This small molecule binds to this protein.
Small molecule (SMILES): CC(=O)N[C@@H]1[C@@H](O)[C@H](O)[C@@H](CO)O[C@H]1O

Binding-site contacts:
Ligand atom C7 contacts residue ASN118 of chain 1.A at 3.6 Å.
Ligand atom C2 contacts residue ASN118 of chain 1.A at 2.5 Å.
Ligand atom O7 contacts residue HIS220 of chain 1.A at 3.3 Å.
Ligand atom C1 contacts residue THR120 of chain 1.A at 3.9 Å.
Ligand atom C7 contacts residue HIS220 of chain 1.A at 4.4 Å.
Ligand atom C3 contacts residue THR120 of chain 1.A at 4.4 Å.
Ligand atom O5 contacts residue THR120 of chain 1.A at 3.8 Å.
Ligand atom N2 contacts residue ASN118 of chain 1.A at 3.0 Å (h-bond).
Ligand atom C6 contacts residue THR120 of chain 1.A at 4.3 Å.
Ligand atom O5 contacts residue ASN118 of chain 1.A at 2.3 Å (h-bond).
Ligand atom C8 contacts residue ILE161 of chain 1.A at 4.0 Å (hydrophobic).
Ligand atom O6 contacts residue PRO122 of chain 1.A at 3.8 Å.
Ligand atom O7 contacts residue ILE156 of chain 1.A at 4.2 Å.
Ligand atom C5 contacts residue ASN118 of chain 1.A at 3.6 Å.
Ligand atom C8 contacts residue SER158 of chain 1.A at 3.6 Å.
Ligand atom O7 contacts residue ASN118 of chain 1.A at 3.5 Å (h-bond).
Ligand atom C5 contacts residue THR120 of chain 1.A at 3.7 Å.
Ligand atom C1 contacts residue ASN118 of chain 1.A at 1.4 Å.
Ligand atom C3 contacts residue ASN118 of chain 1.A at 3.8 Å.
Ligand atom C4 contacts residue ASN118 of chain 1.A at 4.2 Å.
Ligand atom O6 contacts residue GLY121 of chain 1.A at 4.3 Å.

Sequence of chain 1.A:
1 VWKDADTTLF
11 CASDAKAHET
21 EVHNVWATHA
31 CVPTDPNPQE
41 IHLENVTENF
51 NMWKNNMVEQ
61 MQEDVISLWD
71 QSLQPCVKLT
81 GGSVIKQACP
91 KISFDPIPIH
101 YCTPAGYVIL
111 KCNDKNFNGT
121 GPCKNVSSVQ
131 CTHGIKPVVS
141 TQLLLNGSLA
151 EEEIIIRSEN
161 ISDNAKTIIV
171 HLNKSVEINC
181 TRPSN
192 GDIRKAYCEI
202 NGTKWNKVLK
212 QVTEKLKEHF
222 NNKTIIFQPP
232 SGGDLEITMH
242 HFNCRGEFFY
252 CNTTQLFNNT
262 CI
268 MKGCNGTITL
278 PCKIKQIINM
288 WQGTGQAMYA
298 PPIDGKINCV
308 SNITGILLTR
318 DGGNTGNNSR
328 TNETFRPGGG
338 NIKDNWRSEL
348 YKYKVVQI